Sequence of chain 1.A:
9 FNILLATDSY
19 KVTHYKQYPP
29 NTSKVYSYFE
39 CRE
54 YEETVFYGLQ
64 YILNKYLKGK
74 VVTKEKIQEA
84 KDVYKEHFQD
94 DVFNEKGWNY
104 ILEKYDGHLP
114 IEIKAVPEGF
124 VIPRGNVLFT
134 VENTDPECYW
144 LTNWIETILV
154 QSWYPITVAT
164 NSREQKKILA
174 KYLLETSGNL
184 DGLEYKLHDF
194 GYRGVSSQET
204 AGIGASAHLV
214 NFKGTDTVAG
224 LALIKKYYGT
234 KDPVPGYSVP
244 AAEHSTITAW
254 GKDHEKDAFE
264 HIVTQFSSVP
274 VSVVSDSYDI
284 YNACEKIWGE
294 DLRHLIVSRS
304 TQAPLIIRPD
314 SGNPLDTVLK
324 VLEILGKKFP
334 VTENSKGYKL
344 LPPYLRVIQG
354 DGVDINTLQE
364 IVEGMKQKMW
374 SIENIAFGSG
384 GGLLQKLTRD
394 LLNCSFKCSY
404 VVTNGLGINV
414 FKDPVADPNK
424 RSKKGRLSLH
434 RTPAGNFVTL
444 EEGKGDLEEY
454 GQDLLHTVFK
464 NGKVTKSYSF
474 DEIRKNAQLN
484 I

A protein and the small-molecule ligand that binds it are described below.
Small molecule (SMILES): O=P(O)(O)OC[C@H]1O[C@H](O[P](=O)(O)OP(=O)(O)O)[C@H](O)[C@@H]1O

Binding-site contacts:
Ligand atom O2B contacts residue MG1 of chain 1.D at 2.0 Å.
Ligand atom O1 contacts residue BEF1 of chain 1.L at 3.1 Å.
Ligand atom O3P contacts residue GLY384 of chain 1.B at 2.6 Å (h-bond).
Ligand atom O1A contacts residue ARG196 of chain 1.B at 3.0 Å (salt-bridge).
Ligand atom O3B contacts residue ASP313 of chain 1.B at 3.1 Å (salt-bridge).
Ligand atom O3B contacts residue MG1 of chain 1.H at 2.1 Å.
Ligand atom C2 contacts residue ARG311 of chain 1.B at 3.1 Å.
Ligand atom C1 contacts residue MG1 of chain 1.H at 3.1 Å.
Ligand atom O4 contacts residue ARG392 of chain 1.A at 3.4 Å (salt-bridge).
Ligand atom PB contacts residue MG1 of chain 1.H at 3.3 Å.
Ligand atom O3P contacts residue GLY383 of chain 1.B at 3.4 Å.
Ligand atom O2A contacts residue ARG392 of chain 1.A at 2.9 Å (salt-bridge).
Ligand atom C5 contacts residue GLY353 of chain 1.B at 3.4 Å.
Ligand atom O2 contacts residue ASP313 of chain 1.B at 3.3 Å (salt-bridge).
Ligand atom PA contacts residue MG1 of chain 1.D at 3.3 Å.
Ligand atom O3A contacts residue LYS400 of chain 1.A at 2.7 Å (salt-bridge).
Ligand atom O1B contacts residue LYS415 of chain 1.A at 2.6 Å (salt-bridge).
Ligand atom PB contacts residue MG1 of chain 1.D at 3.2 Å.
Ligand atom C3 contacts residue MG1 of chain 1.H at 3.1 Å.
Ligand atom C3 contacts residue GLY353 of chain 1.B at 3.3 Å.
Ligand atom C3 contacts residue ASP313 of chain 1.B at 3.3 Å.
Ligand atom O1B contacts residue ARG40 of chain 1.A at 2.8 Å (salt-bridge).
Ligand atom O3B contacts residue LYS415 of chain 1.A at 3.4 Å (salt-bridge).
Ligand atom O1B contacts residue LYS400 of chain 1.A at 3.1 Å (salt-bridge).
Ligand atom O3B contacts residue BEF1 of chain 1.L at 2.8 Å.
Ligand atom O2 contacts residue ARG311 of chain 1.B at 2.3 Å (salt-bridge).
Ligand atom O1A contacts residue ARG392 of chain 1.A at 3.0 Å (salt-bridge).
Ligand atom O3A contacts residue MG1 of chain 1.H at 3.4 Å.
Ligand atom O3 contacts residue MG1 of chain 1.H at 2.4 Å.
Ligand atom O2 contacts residue MG1 of chain 1.H at 2.2 Å.
Ligand atom O2B contacts residue ARG40 of chain 1.A at 3.0 Å (salt-bridge).
Ligand atom C2 contacts residue MG1 of chain 1.H at 2.9 Å.
Ligand atom PA contacts residue MG1 of chain 1.H at 3.4 Å.
Ligand atom O3B contacts residue LYS423 of chain 1.A at 3.0 Å (salt-bridge).
Ligand atom O2P contacts residue GLY383 of chain 1.B at 3.0 Å (h-bond).
Ligand atom O2 contacts residue BEF1 of chain 1.L at 2.9 Å.
Ligand atom O3 contacts residue ASP313 of chain 1.B at 2.5 Å (salt-bridge).
Ligand atom O1 contacts residue MG1 of chain 1.H at 2.3 Å.
Ligand atom O2A contacts residue MG1 of chain 1.D at 2.1 Å.
Ligand atom C2 contacts residue UNU1 of chain 1.K at 3.5 Å.

Sequence of chain 1.B:
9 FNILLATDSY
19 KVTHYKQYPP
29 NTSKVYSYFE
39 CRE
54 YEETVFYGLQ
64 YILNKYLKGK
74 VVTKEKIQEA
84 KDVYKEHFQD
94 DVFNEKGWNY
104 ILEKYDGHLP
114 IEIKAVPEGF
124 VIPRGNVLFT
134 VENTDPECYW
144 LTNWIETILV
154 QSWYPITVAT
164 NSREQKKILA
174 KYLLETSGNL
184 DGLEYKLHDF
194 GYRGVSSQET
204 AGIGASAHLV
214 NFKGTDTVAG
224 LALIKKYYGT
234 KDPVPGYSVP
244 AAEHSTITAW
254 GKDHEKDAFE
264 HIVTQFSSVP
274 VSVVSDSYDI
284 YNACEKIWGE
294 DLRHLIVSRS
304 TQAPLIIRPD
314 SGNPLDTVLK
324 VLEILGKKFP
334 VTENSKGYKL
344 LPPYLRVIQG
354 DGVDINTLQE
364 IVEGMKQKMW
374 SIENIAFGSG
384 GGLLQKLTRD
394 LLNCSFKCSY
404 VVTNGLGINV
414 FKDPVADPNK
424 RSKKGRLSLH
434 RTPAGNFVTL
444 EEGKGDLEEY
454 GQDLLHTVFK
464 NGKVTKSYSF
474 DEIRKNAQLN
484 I